Sequence of chain 1.B:
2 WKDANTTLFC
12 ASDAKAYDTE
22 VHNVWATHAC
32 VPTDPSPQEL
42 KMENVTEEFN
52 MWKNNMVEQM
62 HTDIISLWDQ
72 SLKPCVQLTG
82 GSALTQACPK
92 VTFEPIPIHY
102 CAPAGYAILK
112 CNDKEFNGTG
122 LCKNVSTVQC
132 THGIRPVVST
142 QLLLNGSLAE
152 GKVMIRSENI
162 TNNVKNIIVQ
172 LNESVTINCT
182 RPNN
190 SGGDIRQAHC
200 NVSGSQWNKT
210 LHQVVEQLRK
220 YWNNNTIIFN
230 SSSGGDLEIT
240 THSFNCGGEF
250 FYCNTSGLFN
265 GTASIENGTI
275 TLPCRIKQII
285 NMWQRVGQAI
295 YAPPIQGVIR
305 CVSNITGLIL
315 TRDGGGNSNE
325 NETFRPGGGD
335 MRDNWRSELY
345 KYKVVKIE

The protein below binds the small molecule below.
Small molecule (SMILES): CC(=O)N[C@@H]1[C@@H](O)[C@H](O)[C@@H](CO)O[C@H]1O

Binding-site contacts:
Ligand atom O5 contacts residue GLY152 of chain 1.B at 3.1 Å (h-bond).
Ligand atom O5 contacts residue LYS153 of chain 1.B at 3.2 Å.
Ligand atom C3 contacts residue ASN173 of chain 1.B at 3.9 Å.
Ligand atom C5 contacts residue GLN212 of chain 1.B at 4.5 Å.
Ligand atom O5 contacts residue VAL154 of chain 1.B at 4.3 Å.
Ligand atom C1 contacts residue LYS153 of chain 1.B at 4.2 Å.
Ligand atom N2 contacts residue GLU174 of chain 1.B at 4.2 Å.
Ligand atom C2 contacts residue GLY152 of chain 1.B at 4.3 Å.
Ligand atom O5 contacts residue ASN173 of chain 1.B at 2.2 Å (h-bond).
Ligand atom C7 contacts residue ASN173 of chain 1.B at 4.4 Å.
Ligand atom C2 contacts residue ASN173 of chain 1.B at 2.6 Å.
Ligand atom C8 contacts residue GLU174 of chain 1.B at 2.8 Å.
Ligand atom O4 contacts residue GLN212 of chain 1.B at 4.1 Å.
Ligand atom C5 contacts residue LYS153 of chain 1.B at 3.6 Å.
Ligand atom C4 contacts residue ASN173 of chain 1.B at 4.2 Å.
Ligand atom C1 contacts residue GLY152 of chain 1.B at 3.5 Å.
Ligand atom C5 contacts residue GLY152 of chain 1.B at 4.4 Å.
Ligand atom C7 contacts residue GLU174 of chain 1.B at 4.0 Å.
Ligand atom C1 contacts residue ASN173 of chain 1.B at 1.5 Å.
Ligand atom C6 contacts residue LYS153 of chain 1.B at 3.0 Å.
Ligand atom N2 contacts residue ASN173 of chain 1.B at 3.2 Å (h-bond).
Ligand atom C5 contacts residue ASN173 of chain 1.B at 3.6 Å.
Ligand atom O6 contacts residue LYS153 of chain 1.B at 3.6 Å.